Sequence of chain 1.E:
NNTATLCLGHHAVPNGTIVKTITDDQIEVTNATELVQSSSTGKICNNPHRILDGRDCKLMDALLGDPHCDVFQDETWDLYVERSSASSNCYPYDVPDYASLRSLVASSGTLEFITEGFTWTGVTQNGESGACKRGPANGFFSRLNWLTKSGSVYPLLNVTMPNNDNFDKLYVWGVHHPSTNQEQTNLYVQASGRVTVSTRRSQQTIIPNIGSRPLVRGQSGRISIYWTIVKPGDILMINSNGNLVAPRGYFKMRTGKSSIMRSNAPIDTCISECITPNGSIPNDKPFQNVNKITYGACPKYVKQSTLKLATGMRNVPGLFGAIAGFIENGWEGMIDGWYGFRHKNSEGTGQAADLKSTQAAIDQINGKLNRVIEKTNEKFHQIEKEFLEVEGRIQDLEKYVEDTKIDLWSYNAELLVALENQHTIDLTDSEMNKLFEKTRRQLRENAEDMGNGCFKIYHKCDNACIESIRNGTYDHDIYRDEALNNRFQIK

The protein below binds the small molecule below.
Small molecule (SMILES): CC(=O)N[C@H]1[C@H](O[C@H]2[C@H](O)[C@@H](NC(C)=O)CO[C@@H]2CO)O[C@H](CO)[C@@H](O)[C@@H]1O

Sequence of chain 2.A:
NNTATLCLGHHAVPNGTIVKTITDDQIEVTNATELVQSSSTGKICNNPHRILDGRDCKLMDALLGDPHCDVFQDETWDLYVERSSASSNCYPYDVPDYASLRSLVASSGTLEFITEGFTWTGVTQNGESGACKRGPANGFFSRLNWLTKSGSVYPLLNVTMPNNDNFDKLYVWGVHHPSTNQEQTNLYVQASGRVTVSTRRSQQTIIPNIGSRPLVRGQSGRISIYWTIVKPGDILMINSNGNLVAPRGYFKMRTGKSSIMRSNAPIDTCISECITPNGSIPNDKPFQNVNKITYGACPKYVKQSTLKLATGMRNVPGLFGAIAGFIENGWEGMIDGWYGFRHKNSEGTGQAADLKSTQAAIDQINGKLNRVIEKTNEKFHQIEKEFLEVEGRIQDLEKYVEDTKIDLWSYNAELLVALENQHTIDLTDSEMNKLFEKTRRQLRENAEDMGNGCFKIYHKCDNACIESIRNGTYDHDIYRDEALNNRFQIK

Binding-site contacts:
Ligand atom C7 contacts residue ASN158 of chain 1.E at 3.2 Å.
Ligand atom O5 contacts residue MET237 of chain 1.E at 3.9 Å.
Ligand atom C8 contacts residue PRO214 of chain 2.A at 4.3 Å (hydrophobic).
Ligand atom C2 contacts residue ASN158 of chain 1.E at 2.4 Å.
Ligand atom C8 contacts residue ASN158 of chain 1.E at 4.4 Å.
Ligand atom N2 contacts residue SER212 of chain 2.A at 3.2 Å (h-bond).
Ligand atom C8 contacts residue THR160 of chain 1.E at 4.4 Å.
Ligand atom O3 contacts residue LEU215 of chain 2.A at 4.1 Å.
Ligand atom C7 contacts residue SER212 of chain 2.A at 3.9 Å.
Ligand atom C3 contacts residue ASN158 of chain 1.E at 3.7 Å.
Ligand atom O6 contacts residue THR160 of chain 1.E at 4.1 Å.
Ligand atom C6 contacts residue MET237 of chain 1.E at 4.3 Å (hydrophobic).
Ligand atom O7 contacts residue MET237 of chain 1.E at 4.3 Å.
Ligand atom C8 contacts residue LEU215 of chain 2.A at 4.5 Å (hydrophobic).
Ligand atom C5 contacts residue ASN158 of chain 1.E at 3.6 Å.
Ligand atom C6 contacts residue THR160 of chain 1.E at 4.1 Å.
Ligand atom O7 contacts residue ARG213 of chain 2.A at 4.4 Å.
Ligand atom N2 contacts residue ASN158 of chain 1.E at 2.8 Å (h-bond).
Ligand atom C2 contacts residue SER212 of chain 2.A at 4.2 Å.
Ligand atom C8 contacts residue MET237 of chain 1.E at 4.3 Å (hydrophobic).
Ligand atom O7 contacts residue PRO214 of chain 2.A at 3.7 Å.
Ligand atom C8 contacts residue THR180 of chain 2.A at 4.1 Å.
Ligand atom O5 contacts residue ASN158 of chain 1.E at 2.4 Å (h-bond).
Ligand atom C7 contacts residue LEU215 of chain 2.A at 3.9 Å (hydrophobic).
Ligand atom O7 contacts residue ASN158 of chain 1.E at 3.2 Å (h-bond).
Ligand atom C7 contacts residue PRO214 of chain 2.A at 4.4 Å (hydrophobic).
Ligand atom C1 contacts residue SER212 of chain 2.A at 4.1 Å.
Ligand atom C1 contacts residue ASN158 of chain 1.E at 1.4 Å.
Ligand atom C8 contacts residue SER212 of chain 2.A at 3.6 Å.
Ligand atom C4 contacts residue ASN158 of chain 1.E at 4.2 Å.
Ligand atom O7 contacts residue LEU215 of chain 2.A at 2.9 Å (h-bond).
Ligand atom C5 contacts residue MET237 of chain 1.E at 3.8 Å (hydrophobic).
Ligand atom C4 contacts residue LEU215 of chain 2.A at 4.2 Å (hydrophobic).
Ligand atom O6 contacts residue LEU215 of chain 2.A at 4.4 Å.
Ligand atom C1 contacts residue MET237 of chain 1.E at 3.9 Å (hydrophobic).
Ligand atom C8 contacts residue ILE235 of chain 1.E at 3.3 Å (hydrophobic).